The small molecule below binds the protein below.
Small molecule (SMILES): CC(C)[C@H](NC(=O)CNC(=O)[C@H](CO)NC(=O)[C@@H]1CCCN1C(=O)[C@@H](N)CO)C(=O)N[C@@H](Cc1ccccc1)C(=O)N[C@H](C(=O)N[C@@H](Cc1ccccc1)C(=O)NCC=O)[C@@H](C)O

Sequence of chain 1.H:
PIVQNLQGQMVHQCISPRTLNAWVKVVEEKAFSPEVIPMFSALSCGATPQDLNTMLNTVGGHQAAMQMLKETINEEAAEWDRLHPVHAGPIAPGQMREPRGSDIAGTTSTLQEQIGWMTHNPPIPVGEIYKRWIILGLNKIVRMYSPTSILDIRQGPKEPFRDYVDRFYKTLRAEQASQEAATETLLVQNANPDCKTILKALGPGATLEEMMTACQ

Sequence of chain 1.E:
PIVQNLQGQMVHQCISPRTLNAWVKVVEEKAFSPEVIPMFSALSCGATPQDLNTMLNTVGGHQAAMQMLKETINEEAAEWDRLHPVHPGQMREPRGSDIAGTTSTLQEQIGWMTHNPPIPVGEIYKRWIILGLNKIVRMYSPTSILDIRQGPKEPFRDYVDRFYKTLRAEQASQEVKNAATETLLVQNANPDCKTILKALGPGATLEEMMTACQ

Binding-site contacts:
Ligand atom N contacts residue GLN176 of chain 1.E at 3.1 Å (h-bond).
Ligand atom CD contacts residue ARG143 of chain 1.E at 3.4 Å.
Ligand atom CB contacts residue ASN53 of chain 1.H at 3.2 Å.
Ligand atom CZ contacts residue MET66 of chain 1.H at 3.4 Å (hydrophobic).
Ligand atom OG contacts residue GLN176 of chain 1.E at 3.4 Å.
Ligand atom CA contacts residue GLY106 of chain 1.H at 3.7 Å.
Ligand atom C contacts residue ASN53 of chain 1.H at 3.7 Å.
Ligand atom CA contacts residue ASN57 of chain 1.H at 3.7 Å.
Ligand atom C contacts residue GLN176 of chain 1.E at 3.7 Å.
Ligand atom CD2 contacts residue LEU56 of chain 1.H at 3.5 Å (hydrophobic).
Ligand atom O contacts residue ARG173 of chain 1.E at 3.1 Å (salt-bridge).
Ligand atom O contacts residue THR107 of chain 1.H at 3.6 Å.
Ligand atom CE2 contacts residue LEU56 of chain 1.H at 3.6 Å (hydrophobic).
Ligand atom CG contacts residue ASN57 of chain 1.H at 3.7 Å.
Ligand atom CA contacts residue ASN57 of chain 1.H at 3.8 Å.
Ligand atom C contacts residue THR107 of chain 1.H at 3.6 Å.
Ligand atom CA contacts residue THR107 of chain 1.H at 3.5 Å.
Ligand atom O contacts residue GLN176 of chain 1.E at 3.8 Å.
Ligand atom O contacts residue ASN57 of chain 1.H at 2.9 Å (h-bond).
Ligand atom N contacts residue ASN57 of chain 1.H at 3.2 Å (h-bond).
Ligand atom C contacts residue ARG143 of chain 1.E at 3.7 Å.
Ligand atom CG1 contacts residue GLN176 of chain 1.E at 3.5 Å.
Ligand atom CG2 contacts residue PRO34 of chain 1.E at 3.4 Å (hydrophobic).
Ligand atom N contacts residue THR107 of chain 1.H at 3.7 Å.
Ligand atom N contacts residue ARG143 of chain 1.E at 3.4 Å (salt-bridge).
Ligand atom CA contacts residue ASN139 of chain 1.E at 3.7 Å.
Ligand atom CA contacts residue GLN176 of chain 1.E at 3.6 Å.
Ligand atom CA contacts residue GLN176 of chain 1.E at 3.3 Å.
Ligand atom CA contacts residue ASN53 of chain 1.H at 3.0 Å.
Ligand atom OG contacts residue ALA177 of chain 1.E at 2.7 Å (h-bond).
Ligand atom CB contacts residue ASN57 of chain 1.H at 3.8 Å.
Ligand atom N contacts residue ASN57 of chain 1.H at 2.9 Å (h-bond).
Ligand atom N contacts residue ASN53 of chain 1.H at 3.4 Å (h-bond).
Ligand atom CB contacts residue ASN57 of chain 1.H at 3.5 Å.
Ligand atom CA contacts residue ARG143 of chain 1.E at 3.7 Å.
Ligand atom N contacts residue GLN176 of chain 1.E at 3.2 Å (h-bond).
Ligand atom CB contacts residue ALA177 of chain 1.E at 3.2 Å (hydrophobic).
Ligand atom CD2 contacts residue ASN57 of chain 1.H at 3.0 Å.
Ligand atom CB contacts residue GLN176 of chain 1.E at 3.3 Å.
Ligand atom C contacts residue ASN57 of chain 1.H at 3.8 Å.